The protein below binds the small molecule below.
Small molecule (SMILES): CC(=O)N[C@H]1[C@H](O[C@H]2[C@H](O)[C@@H](NC(C)=O)CO[C@@H]2CO)O[C@H](CO)[C@@H](O)[C@@H]1O

Sequence of chain 1.A:
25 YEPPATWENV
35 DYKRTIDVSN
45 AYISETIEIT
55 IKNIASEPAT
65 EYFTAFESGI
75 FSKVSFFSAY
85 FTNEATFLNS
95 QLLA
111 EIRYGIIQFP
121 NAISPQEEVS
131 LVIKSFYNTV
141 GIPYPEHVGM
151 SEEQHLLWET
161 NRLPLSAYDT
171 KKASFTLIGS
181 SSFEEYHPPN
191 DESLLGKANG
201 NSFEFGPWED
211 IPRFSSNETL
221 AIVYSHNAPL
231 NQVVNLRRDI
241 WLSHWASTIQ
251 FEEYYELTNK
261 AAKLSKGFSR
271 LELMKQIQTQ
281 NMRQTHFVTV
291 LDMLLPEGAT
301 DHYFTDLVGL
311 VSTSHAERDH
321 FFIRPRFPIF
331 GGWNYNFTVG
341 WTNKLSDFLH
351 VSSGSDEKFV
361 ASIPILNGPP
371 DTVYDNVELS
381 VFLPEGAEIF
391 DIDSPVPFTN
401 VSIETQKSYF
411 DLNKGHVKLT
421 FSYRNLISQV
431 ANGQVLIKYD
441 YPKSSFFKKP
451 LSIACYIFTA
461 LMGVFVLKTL

Sequence of chain 1.F:
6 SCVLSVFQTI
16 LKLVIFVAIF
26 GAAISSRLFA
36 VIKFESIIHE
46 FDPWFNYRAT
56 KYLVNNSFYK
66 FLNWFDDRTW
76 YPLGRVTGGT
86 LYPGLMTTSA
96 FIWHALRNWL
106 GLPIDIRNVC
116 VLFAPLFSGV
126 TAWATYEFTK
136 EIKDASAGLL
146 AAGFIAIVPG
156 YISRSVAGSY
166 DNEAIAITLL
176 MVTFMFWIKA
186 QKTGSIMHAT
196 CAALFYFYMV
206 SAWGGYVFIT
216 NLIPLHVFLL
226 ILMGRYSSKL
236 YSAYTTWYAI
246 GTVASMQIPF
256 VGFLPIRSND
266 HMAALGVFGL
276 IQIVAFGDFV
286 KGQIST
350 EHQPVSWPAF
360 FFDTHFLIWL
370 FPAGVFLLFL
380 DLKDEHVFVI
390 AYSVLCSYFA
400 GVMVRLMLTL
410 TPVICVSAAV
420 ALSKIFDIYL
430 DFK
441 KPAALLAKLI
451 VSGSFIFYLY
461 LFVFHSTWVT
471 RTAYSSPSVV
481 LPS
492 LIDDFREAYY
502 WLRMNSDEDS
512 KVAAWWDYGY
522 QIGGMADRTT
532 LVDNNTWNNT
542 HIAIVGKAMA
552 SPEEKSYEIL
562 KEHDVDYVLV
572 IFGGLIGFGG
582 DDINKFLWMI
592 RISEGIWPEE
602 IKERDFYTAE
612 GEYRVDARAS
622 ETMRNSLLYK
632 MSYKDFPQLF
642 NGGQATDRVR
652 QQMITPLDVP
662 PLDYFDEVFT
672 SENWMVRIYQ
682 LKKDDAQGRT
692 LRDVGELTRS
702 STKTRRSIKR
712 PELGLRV

Binding-site contacts:
Ligand atom C7 contacts residue MET505 of chain 1.F at 3.5 Å (hydrophobic).
Ligand atom C6 contacts residue GLU509 of chain 1.F at 4.4 Å.
Ligand atom C4 contacts residue GLU256 of chain 1.A at 4.4 Å.
Ligand atom C6 contacts residue ASN334 of chain 1.A at 3.9 Å.
Ligand atom C6 contacts residue ASN336 of chain 1.A at 4.3 Å.
Ligand atom C8 contacts residue MET505 of chain 1.F at 3.7 Å (hydrophobic).
Ligand atom C5 contacts residue ASN334 of chain 1.A at 4.4 Å.
Ligand atom O6 contacts residue GLU509 of chain 1.F at 3.0 Å (salt-bridge).
Ligand atom C8 contacts residue ASN336 of chain 1.A at 4.4 Å.
Ligand atom C2 contacts residue ASN336 of chain 1.A at 2.5 Å.
Ligand atom C6 contacts residue VAL234 of chain 1.A at 4.5 Å (hydrophobic).
Ligand atom C8 contacts residue ARG504 of chain 1.F at 4.1 Å.
Ligand atom C5 contacts residue ASN336 of chain 1.A at 3.7 Å.
Ligand atom O5 contacts residue ASN336 of chain 1.A at 2.4 Å (h-bond).
Ligand atom C8 contacts residue VAL234 of chain 1.A at 4.3 Å (hydrophobic).
Ligand atom C3 contacts residue ASN336 of chain 1.A at 3.8 Å.
Ligand atom C4 contacts residue ASN336 of chain 1.A at 4.3 Å.
Ligand atom O7 contacts residue ARG504 of chain 1.F at 4.1 Å.
Ligand atom O6 contacts residue ASN235 of chain 1.A at 4.4 Å.
Ligand atom C1 contacts residue ASN336 of chain 1.A at 1.4 Å.
Ligand atom C7 contacts residue ASN336 of chain 1.A at 3.4 Å.
Ligand atom C1 contacts residue MET505 of chain 1.F at 4.0 Å (hydrophobic).
Ligand atom C8 contacts residue ASN334 of chain 1.A at 4.3 Å.
Ligand atom O6 contacts residue VAL234 of chain 1.A at 3.9 Å.
Ligand atom O7 contacts residue ASN336 of chain 1.A at 3.6 Å.
Ligand atom C2 contacts residue GLU256 of chain 1.A at 4.2 Å.
Ligand atom O5 contacts residue GLU256 of chain 1.A at 3.7 Å.
Ligand atom O7 contacts residue MET505 of chain 1.F at 3.3 Å.
Ligand atom O6 contacts residue GLU256 of chain 1.A at 2.9 Å (salt-bridge).
Ligand atom C6 contacts residue GLU256 of chain 1.A at 3.8 Å.
Ligand atom C5 contacts residue GLU256 of chain 1.A at 4.2 Å.
Ligand atom N2 contacts residue MET505 of chain 1.F at 4.2 Å.
Ligand atom N2 contacts residue ASN336 of chain 1.A at 2.8 Å (h-bond).
Ligand atom C1 contacts residue GLU256 of chain 1.A at 4.3 Å.